This small molecule binds to this protein.
Small molecule (SMILES): Nc1ncnc2c1ncn2[C@@H]1O[C@H](CO[P](=O)(O)O[P](=O)(O)CP(=O)(O)O)[C@@H](O)[C@H]1O

Sequence of chain 1.F:
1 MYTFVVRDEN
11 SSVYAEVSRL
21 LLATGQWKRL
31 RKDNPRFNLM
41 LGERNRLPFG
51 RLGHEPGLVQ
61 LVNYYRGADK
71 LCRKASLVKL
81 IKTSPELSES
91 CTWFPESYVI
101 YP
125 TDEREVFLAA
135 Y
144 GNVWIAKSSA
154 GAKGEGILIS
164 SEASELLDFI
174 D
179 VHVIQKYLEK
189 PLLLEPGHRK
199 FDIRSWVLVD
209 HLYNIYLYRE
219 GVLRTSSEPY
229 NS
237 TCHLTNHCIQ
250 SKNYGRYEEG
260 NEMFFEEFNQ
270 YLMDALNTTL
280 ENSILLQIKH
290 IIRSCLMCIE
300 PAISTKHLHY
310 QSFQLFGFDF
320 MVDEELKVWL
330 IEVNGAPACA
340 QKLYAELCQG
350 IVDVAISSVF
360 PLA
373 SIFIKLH

Binding-site contacts:
Ligand atom C2 contacts residue LYS198 of chain 1.F at 3.2 Å.
Ligand atom O2A contacts residue LYS150 of chain 1.F at 3.0 Å.
Ligand atom N6 contacts residue LYS184 of chain 1.F at 3.0 Å (salt-bridge).
Ligand atom O1B contacts residue LYS74 of chain 1.F at 3.2 Å (salt-bridge).
Ligand atom O1B contacts residue GLU331 of chain 1.F at 2.9 Å (salt-bridge).
Ligand atom N6 contacts residue GLN183 of chain 1.F at 3.1 Å (h-bond).
Ligand atom O3' contacts residue ASP200 of chain 1.F at 3.7 Å.
Ligand atom N1 contacts residue TYR185 of chain 1.F at 3.6 Å.
Ligand atom PG contacts residue ASN333 of chain 1.F at 3.6 Å.
Ligand atom O3G contacts residue ASP318 of chain 1.F at 2.0 Å (salt-bridge).
Ligand atom C5' contacts residue ASN242 of chain 1.F at 3.3 Å.
Ligand atom O3' contacts residue THR241 of chain 1.F at 2.6 Å (h-bond).
Ligand atom N7 contacts residue LYS150 of chain 1.F at 3.7 Å.
Ligand atom N7 contacts residue ILE330 of chain 1.F at 3.5 Å.
Ligand atom O2G contacts residue GLU331 of chain 1.F at 2.7 Å (salt-bridge).
Ligand atom C8 contacts residue LYS150 of chain 1.F at 3.3 Å.
Ligand atom O2G contacts residue ASN333 of chain 1.F at 2.7 Å (h-bond).
Ligand atom O5' contacts residue LYS150 of chain 1.F at 3.2 Å (salt-bridge).
Ligand atom C2 contacts residue TYR185 of chain 1.F at 3.3 Å (hydrophobic).
Ligand atom O2' contacts residue THR241 of chain 1.F at 3.1 Å.
Ligand atom N1 contacts residue LEU186 of chain 1.F at 3.0 Å (h-bond).
Ligand atom O2G contacts residue MG1 of chain 1.Y at 2.4 Å.
Ligand atom PB contacts residue MG1 of chain 1.Y at 3.7 Å.
Ligand atom C8 contacts residue ILE330 of chain 1.F at 3.7 Å (hydrophobic).
Ligand atom O4' contacts residue LYS150 of chain 1.F at 3.1 Å (salt-bridge).
Ligand atom O1A contacts residue GLU331 of chain 1.F at 3.5 Å (salt-bridge).
Ligand atom C5' contacts residue LYS150 of chain 1.F at 3.7 Å.
Ligand atom PG contacts residue ASP318 of chain 1.F at 3.5 Å.
Ligand atom C2 contacts residue LEU186 of chain 1.F at 3.7 Å (hydrophobic).
Ligand atom N7 contacts residue GLN183 of chain 1.F at 3.7 Å.
Ligand atom O3G contacts residue GLU331 of chain 1.F at 3.1 Å (salt-bridge).
Ligand atom C3B contacts residue ASN242 of chain 1.F at 3.3 Å.
Ligand atom O4' contacts residue LEU240 of chain 1.F at 3.6 Å.
Ligand atom PG contacts residue GLU331 of chain 1.F at 3.3 Å.
Ligand atom O2A contacts residue LYS74 of chain 1.F at 3.3 Å.
Ligand atom N3 contacts residue LYS198 of chain 1.F at 2.8 Å (salt-bridge).
Ligand atom O3G contacts residue ARG202 of chain 1.F at 3.2 Å (salt-bridge).
Ligand atom O3G contacts residue ARG222 of chain 1.F at 3.7 Å.
Ligand atom N3 contacts residue TYR185 of chain 1.F at 3.4 Å.
Ligand atom O1B contacts residue MG1 of chain 1.Y at 2.2 Å.